This small molecule binds to this protein.
Small molecule (SMILES): CC(=O)N[C@H]1[C@H](O[C@H]2[C@H](O)[C@@H](NC(C)=O)CO[C@@H]2CO)O[C@H](CO)[C@@H](O)[C@@H]1O

Sequence of chain 36.E:
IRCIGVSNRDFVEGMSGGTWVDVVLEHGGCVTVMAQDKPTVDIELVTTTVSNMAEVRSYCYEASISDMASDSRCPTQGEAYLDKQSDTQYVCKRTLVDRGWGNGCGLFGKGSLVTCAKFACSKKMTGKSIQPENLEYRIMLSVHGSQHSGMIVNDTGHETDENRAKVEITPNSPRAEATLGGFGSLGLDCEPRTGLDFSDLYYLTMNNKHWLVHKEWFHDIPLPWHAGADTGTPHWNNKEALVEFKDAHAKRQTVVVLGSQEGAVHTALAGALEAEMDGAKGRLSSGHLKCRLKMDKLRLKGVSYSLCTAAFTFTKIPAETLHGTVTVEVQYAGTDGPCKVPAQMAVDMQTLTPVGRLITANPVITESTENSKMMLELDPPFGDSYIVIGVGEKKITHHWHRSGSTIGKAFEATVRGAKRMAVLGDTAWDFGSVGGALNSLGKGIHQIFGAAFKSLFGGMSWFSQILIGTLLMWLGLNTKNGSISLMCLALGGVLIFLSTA

Binding-site contacts:
Ligand atom O5 contacts residue THR156 of chain 36.E at 3.2 Å (h-bond).
Ligand atom O7 contacts residue GLY150 of chain 36.E at 3.7 Å.
Ligand atom C3 contacts residue ASN154 of chain 36.E at 3.6 Å.
Ligand atom C6 contacts residue THR156 of chain 36.E at 4.4 Å.
Ligand atom C7 contacts residue MET151 of chain 36.E at 4.3 Å (hydrophobic).
Ligand atom C1 contacts residue ASN154 of chain 36.E at 2.9 Å.
Ligand atom C7 contacts residue ASN154 of chain 36.E at 2.0 Å.
Ligand atom C8 contacts residue ASN154 of chain 36.E at 2.4 Å.
Ligand atom N2 contacts residue ASN154 of chain 36.E at 1.4 Å (h-bond).
Ligand atom O6 contacts residue THR156 of chain 36.E at 3.5 Å (h-bond).
Ligand atom O3 contacts residue ASN154 of chain 36.E at 4.1 Å.
Ligand atom C5 contacts residue THR156 of chain 36.E at 3.8 Å.
Ligand atom C8 contacts residue GLY150 of chain 36.E at 3.5 Å.
Ligand atom C2 contacts residue ASN154 of chain 36.E at 2.6 Å.
Ligand atom O7 contacts residue ASN154 of chain 36.E at 3.2 Å (h-bond).
Ligand atom O5 contacts residue ASN154 of chain 36.E at 4.2 Å.
Ligand atom C8 contacts residue VAL153 of chain 36.E at 4.3 Å (hydrophobic).
Ligand atom C1 contacts residue THR156 of chain 36.E at 3.4 Å.
Ligand atom C7 contacts residue GLY150 of chain 36.E at 3.9 Å.
Ligand atom O7 contacts residue MET151 of chain 36.E at 3.6 Å.